Sequence of chain 1.A:
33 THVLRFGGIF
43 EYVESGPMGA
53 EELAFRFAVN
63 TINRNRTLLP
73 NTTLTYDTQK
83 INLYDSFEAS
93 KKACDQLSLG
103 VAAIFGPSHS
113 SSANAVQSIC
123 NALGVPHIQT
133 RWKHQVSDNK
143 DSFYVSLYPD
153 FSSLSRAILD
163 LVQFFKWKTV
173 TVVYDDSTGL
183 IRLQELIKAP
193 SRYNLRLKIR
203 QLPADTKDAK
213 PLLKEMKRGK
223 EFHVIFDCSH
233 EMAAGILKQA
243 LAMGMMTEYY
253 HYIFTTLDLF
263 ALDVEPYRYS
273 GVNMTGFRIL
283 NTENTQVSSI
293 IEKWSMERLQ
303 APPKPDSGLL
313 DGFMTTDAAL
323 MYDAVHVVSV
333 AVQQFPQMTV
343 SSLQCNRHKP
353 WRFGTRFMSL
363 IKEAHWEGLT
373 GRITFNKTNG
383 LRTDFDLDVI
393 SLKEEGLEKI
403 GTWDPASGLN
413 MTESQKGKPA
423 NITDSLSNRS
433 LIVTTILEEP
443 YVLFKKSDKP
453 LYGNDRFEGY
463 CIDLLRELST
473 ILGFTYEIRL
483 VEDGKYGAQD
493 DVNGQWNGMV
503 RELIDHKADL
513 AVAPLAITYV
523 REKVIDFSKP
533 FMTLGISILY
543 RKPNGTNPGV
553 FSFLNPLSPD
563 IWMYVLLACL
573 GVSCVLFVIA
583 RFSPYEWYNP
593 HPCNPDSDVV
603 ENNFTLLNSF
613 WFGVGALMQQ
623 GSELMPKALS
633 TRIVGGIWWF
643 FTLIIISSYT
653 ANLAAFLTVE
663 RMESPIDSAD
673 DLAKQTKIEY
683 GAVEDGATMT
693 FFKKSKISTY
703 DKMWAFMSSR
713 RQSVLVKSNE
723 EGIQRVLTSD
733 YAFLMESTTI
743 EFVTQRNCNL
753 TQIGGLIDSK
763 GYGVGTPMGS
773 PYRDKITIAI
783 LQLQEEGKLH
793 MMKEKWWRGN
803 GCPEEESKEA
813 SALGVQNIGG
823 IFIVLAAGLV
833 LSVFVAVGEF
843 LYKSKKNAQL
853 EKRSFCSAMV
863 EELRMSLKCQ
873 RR

A small-molecule ligand and the protein it binds are described below.
Small molecule (SMILES): CC(=O)N[C@@H]1[C@@H](O)[C@H](O)[C@@H](CO)O[C@H]1O

Binding-site contacts:
Ligand atom N2 contacts residue ASN67 of chain 1.A at 3.6 Å (h-bond).
Ligand atom C4 contacts residue ASN67 of chain 1.A at 3.2 Å.
Ligand atom O5 contacts residue ASN67 of chain 1.A at 2.4 Å (h-bond).
Ligand atom C5 contacts residue ASN67 of chain 1.A at 3.0 Å.
Ligand atom N2 contacts residue THR69 of chain 1.A at 3.9 Å.
Ligand atom C6 contacts residue ASN67 of chain 1.A at 3.2 Å.
Ligand atom C2 contacts residue THR69 of chain 1.A at 3.4 Å.
Ligand atom C3 contacts residue ASN67 of chain 1.A at 3.4 Å.
Ligand atom C2 contacts residue ASN67 of chain 1.A at 2.5 Å.
Ligand atom O7 contacts residue THR69 of chain 1.A at 3.6 Å.
Ligand atom C1 contacts residue THR69 of chain 1.A at 3.6 Å.
Ligand atom C7 contacts residue THR69 of chain 1.A at 4.3 Å.
Ligand atom O6 contacts residue ASN67 of chain 1.A at 3.4 Å (h-bond).
Ligand atom O3 contacts residue ASN67 of chain 1.A at 4.4 Å.
Ligand atom C1 contacts residue ASN67 of chain 1.A at 1.4 Å.